This protein binds this small molecule.
Small molecule (SMILES): N[C@@H](CCC(=O)O)C(=O)O

Binding-site contacts:
Ligand atom CA contacts residue GLU191 of chain 1.A at 3.3 Å.
Ligand atom C contacts residue GLU191 of chain 1.A at 4.2 Å.
Ligand atom O contacts residue PRO89 of chain 1.A at 3.4 Å (h-bond).
Ligand atom CD contacts residue GLU191 of chain 1.A at 3.9 Å.
Ligand atom OXT contacts residue TYR61 of chain 1.A at 3.2 Å.
Ligand atom CB contacts residue ALA142 of chain 1.A at 4.4 Å (hydrophobic).
Ligand atom CA contacts residue PRO89 of chain 1.A at 4.0 Å (hydrophobic).
Ligand atom C contacts residue TYR61 of chain 1.A at 3.5 Å (hydrophobic).
Ligand atom N contacts residue GLU191 of chain 1.A at 2.8 Å (salt-bridge).
Ligand atom CG contacts residue GLU191 of chain 1.A at 3.8 Å.
Ligand atom OXT contacts residue GLY141 of chain 1.A at 3.3 Å.
Ligand atom CD contacts residue ALA142 of chain 1.A at 4.4 Å (hydrophobic).
Ligand atom C contacts residue ARG96 of chain 1.A at 3.5 Å.
Ligand atom CA contacts residue TYR61 of chain 1.A at 3.9 Å (hydrophobic).
Ligand atom OE2 contacts residue GLU191 of chain 1.A at 3.8 Å.
Ligand atom C contacts residue PRO89 of chain 1.A at 4.1 Å (hydrophobic).
Ligand atom CD contacts residue THR143 of chain 1.A at 3.3 Å.
Ligand atom OE2 contacts residue THR143 of chain 1.A at 2.7 Å (h-bond).
Ligand atom OE1 contacts residue THR143 of chain 1.A at 3.0 Å (h-bond).
Ligand atom OE1 contacts residue GLY141 of chain 1.A at 3.7 Å.
Ligand atom O contacts residue ALA142 of chain 1.A at 4.2 Å.
Ligand atom N contacts residue ALA91 of chain 1.A at 4.3 Å.
Ligand atom CB contacts residue GLY141 of chain 1.A at 4.4 Å.
Ligand atom N contacts residue PRO89 of chain 1.A at 2.8 Å (h-bond).
Ligand atom O contacts residue ALA91 of chain 1.A at 2.9 Å (h-bond).
Ligand atom OXT contacts residue ARG96 of chain 1.A at 2.7 Å (salt-bridge).
Ligand atom O contacts residue TYR61 of chain 1.A at 3.5 Å.
Ligand atom OXT contacts residue ALA142 of chain 1.A at 2.8 Å (h-bond).
Ligand atom C contacts residue ALA142 of chain 1.A at 3.7 Å (hydrophobic).
Ligand atom CG contacts residue ASN174 of chain 1.A at 4.0 Å.
Ligand atom N contacts residue TYR61 of chain 1.A at 3.8 Å.
Ligand atom CB contacts residue GLU191 of chain 1.A at 4.2 Å.
Ligand atom C contacts residue ALA91 of chain 1.A at 4.0 Å (hydrophobic).
Ligand atom N contacts residue TYR217 of chain 1.A at 3.9 Å.
Ligand atom CA contacts residue ALA142 of chain 1.A at 4.1 Å (hydrophobic).
Ligand atom CB contacts residue TYR61 of chain 1.A at 3.6 Å (hydrophobic).
Ligand atom O contacts residue LEU90 of chain 1.A at 3.5 Å.
Ligand atom O contacts residue ARG96 of chain 1.A at 2.9 Å (salt-bridge).
Ligand atom OE1 contacts residue GLU191 of chain 1.A at 4.2 Å.
Ligand atom OE1 contacts residue ALA142 of chain 1.A at 3.2 Å (h-bond).

Sequence of chain 1.A:
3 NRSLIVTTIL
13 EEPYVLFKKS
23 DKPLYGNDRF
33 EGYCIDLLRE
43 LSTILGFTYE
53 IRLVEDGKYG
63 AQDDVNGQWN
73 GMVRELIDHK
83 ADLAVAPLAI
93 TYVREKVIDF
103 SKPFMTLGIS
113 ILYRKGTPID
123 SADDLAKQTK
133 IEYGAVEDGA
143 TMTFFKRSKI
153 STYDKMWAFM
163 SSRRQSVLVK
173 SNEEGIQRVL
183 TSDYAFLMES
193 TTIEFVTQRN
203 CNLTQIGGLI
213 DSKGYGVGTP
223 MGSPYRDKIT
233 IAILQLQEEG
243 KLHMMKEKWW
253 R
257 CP